Binding-site contacts:
Ligand atom C21 contacts residue TYR210 of chain 1.B at 3.7 Å (hydrophobic).
Ligand atom C6 contacts residue HIS126 of chain 1.B at 3.8 Å.
Ligand atom C3 contacts residue GLN124 of chain 1.B at 3.8 Å.
Ligand atom C4 contacts residue ASN161 of chain 1.B at 3.9 Å.
Ligand atom C9 contacts residue VAL214 of chain 1.B at 4.0 Å (hydrophobic).
Ligand atom C25 contacts residue TYR233 of chain 1.B at 3.7 Å (hydrophobic).
Ligand atom C5 contacts residue ILE180 of chain 1.B at 3.8 Å (hydrophobic).
Ligand atom C33 contacts residue HIS126 of chain 1.B at 3.4 Å.
Ligand atom C24 contacts residue PHE236 of chain 1.B at 3.8 Å (hydrophobic).
Ligand atom C27 contacts residue GLU232 of chain 1.B at 3.8 Å.
Ligand atom C33 contacts residue ALA178 of chain 1.B at 3.7 Å (hydrophobic).
Ligand atom O1 contacts residue GLN124 of chain 1.B at 3.1 Å (h-bond).
Ligand atom C10 contacts residue TYR210 of chain 1.B at 3.8 Å (hydrophobic).
Ligand atom C7 contacts residue HIS126 of chain 1.B at 3.5 Å.
Ligand atom C31 contacts residue HIS126 of chain 1.B at 4.0 Å.
Ligand atom C2 contacts residue ASN161 of chain 1.B at 4.1 Å.
Ligand atom C10 contacts residue VAL182 of chain 1.B at 3.8 Å (hydrophobic).
Ligand atom O4 contacts residue ASN161 of chain 1.B at 2.9 Å (h-bond).
Ligand atom O21 contacts residue PHE93 of chain 1.B at 3.5 Å.
Ligand atom O4 contacts residue VAL182 of chain 1.B at 3.5 Å.
Ligand atom O1 contacts residue GLU103 of chain 1.B at 2.5 Å (salt-bridge).
Ligand atom C22 contacts residue TYR210 of chain 1.B at 3.8 Å (hydrophobic).
Ligand atom O1 contacts residue ARG99 of chain 1.B at 4.0 Å.
Ligand atom C1 contacts residue TYR139 of chain 1.B at 3.9 Å (hydrophobic).
Ligand atom C23 contacts residue TYR210 of chain 1.B at 3.7 Å (hydrophobic).
Ligand atom C33 contacts residue ARG135 of chain 1.B at 3.8 Å.
Ligand atom C1 contacts residue ARG99 of chain 1.B at 3.5 Å.
Ligand atom C22 contacts residue PHE236 of chain 1.B at 3.8 Å (hydrophobic).
Ligand atom C6 contacts residue GLN124 of chain 1.B at 3.8 Å.
Ligand atom C1 contacts residue TRP102 of chain 1.B at 3.9 Å (hydrophobic).
Ligand atom C6 contacts residue ILE180 of chain 1.B at 4.0 Å (hydrophobic).
Ligand atom C3 contacts residue ASN161 of chain 1.B at 3.8 Å.
Ligand atom N2 contacts residue GLU103 of chain 1.B at 3.3 Å (salt-bridge).
Ligand atom O1 contacts residue TYR139 of chain 1.B at 4.0 Å.
Ligand atom C9 contacts residue TYR233 of chain 1.B at 3.8 Å (hydrophobic).
Ligand atom C22 contacts residue GLU103 of chain 1.B at 4.0 Å.
Ligand atom C3 contacts residue TYR139 of chain 1.B at 3.5 Å (hydrophobic).
Ligand atom C1 contacts residue GLU103 of chain 1.B at 3.3 Å.
Ligand atom C2 contacts residue GLU103 of chain 1.B at 3.9 Å.
Ligand atom O21 contacts residue TYR210 of chain 1.B at 2.8 Å (h-bond).

Sequence of chain 1.B:
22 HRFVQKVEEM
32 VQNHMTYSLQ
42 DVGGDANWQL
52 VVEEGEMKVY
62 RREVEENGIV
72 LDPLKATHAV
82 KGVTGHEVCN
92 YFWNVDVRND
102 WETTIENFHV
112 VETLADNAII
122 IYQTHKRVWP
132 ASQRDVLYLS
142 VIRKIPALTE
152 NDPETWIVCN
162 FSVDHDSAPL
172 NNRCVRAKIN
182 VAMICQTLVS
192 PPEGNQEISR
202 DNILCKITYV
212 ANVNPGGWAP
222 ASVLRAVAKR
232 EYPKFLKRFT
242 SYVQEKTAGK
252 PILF

The small molecule below binds the protein below.
Small molecule (SMILES): CCCCCCCCCCCCC(=O)N[C@@H](CO)C[C@@H](O)c1ccccc1